This small molecule binds to this protein.
Small molecule (SMILES): CCOc1ccccc1Cn1ccnc1CCc1c(Cl)c(O)cc(O)c1C(=O)OC

Sequence of chain 1.B:
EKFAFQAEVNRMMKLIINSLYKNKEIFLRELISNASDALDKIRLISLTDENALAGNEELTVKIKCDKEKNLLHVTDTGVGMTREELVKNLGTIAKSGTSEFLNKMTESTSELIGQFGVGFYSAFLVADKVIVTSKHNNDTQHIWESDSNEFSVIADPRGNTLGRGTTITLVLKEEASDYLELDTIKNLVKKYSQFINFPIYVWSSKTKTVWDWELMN

Binding-site contacts:
Ligand atom O01 contacts residue ALA44 of chain 1.B at 3.3 Å.
Ligand atom C29 contacts residue VAL85 of chain 1.B at 3.8 Å (hydrophobic).
Ligand atom C23 contacts residue ILE99 of chain 1.B at 3.6 Å (hydrophobic).
Ligand atom C13 contacts residue ASN95 of chain 1.B at 3.1 Å.
Ligand atom C09 contacts residue MET87 of chain 1.B at 3.6 Å (hydrophobic).
Ligand atom C29 contacts residue MET87 of chain 1.B at 3.7 Å (hydrophobic).
Ligand atom C08 contacts residue MET87 of chain 1.B at 3.8 Å (hydrophobic).
Ligand atom O05 contacts residue ASN40 of chain 1.B at 3.2 Å.
Ligand atom C26 contacts residue MET87 of chain 1.B at 3.9 Å (hydrophobic).
Ligand atom O28 contacts residue ALA44 of chain 1.B at 3.8 Å.
Ligand atom C22 contacts residue VAL130 of chain 1.B at 3.6 Å (hydrophobic).
Ligand atom C25 contacts residue ASN95 of chain 1.B at 3.0 Å.
Ligand atom O30 contacts residue GLY86 of chain 1.B at 3.9 Å.
Ligand atom N12 contacts residue ASN95 of chain 1.B at 3.6 Å (h-bond).
Ligand atom C17 contacts residue GLY129 of chain 1.B at 3.8 Å.
Ligand atom C25 contacts residue LEU96 of chain 1.B at 3.9 Å (hydrophobic).
Ligand atom C14 contacts residue ASN95 of chain 1.B at 3.8 Å.
Ligand atom C06 contacts residue ASN40 of chain 1.B at 3.8 Å.
Ligand atom C27 contacts residue ALA44 of chain 1.B at 3.9 Å (hydrophobic).
Ligand atom C03 contacts residue ASP82 of chain 1.B at 3.3 Å.
Ligand atom C23 contacts residue ASN95 of chain 1.B at 3.8 Å.
Ligand atom CL7 contacts residue PHE132 of chain 1.B at 3.5 Å.
Ligand atom C04 contacts residue ASN40 of chain 1.B at 3.3 Å.
Ligand atom O01 contacts residue THR178 of chain 1.B at 3.5 Å.
Ligand atom C23 contacts residue TYR133 of chain 1.B at 3.3 Å (hydrophobic).
Ligand atom C24 contacts residue TYR133 of chain 1.B at 3.0 Å (hydrophobic).
Ligand atom C02 contacts residue ASP82 of chain 1.B at 3.3 Å.
Ligand atom CL7 contacts residue ASN40 of chain 1.B at 3.4 Å.
Ligand atom C04 contacts residue ILE180 of chain 1.B at 3.9 Å (hydrophobic).
Ligand atom O01 contacts residue ASP82 of chain 1.B at 2.4 Å (salt-bridge).
Ligand atom C27 contacts residue MET87 of chain 1.B at 3.6 Å (hydrophobic).
Ligand atom C27 contacts residue THR178 of chain 1.B at 3.9 Å.
Ligand atom C22 contacts residue GLY129 of chain 1.B at 3.6 Å.
Ligand atom O05 contacts residue ILE180 of chain 1.B at 3.6 Å.
Ligand atom C23 contacts residue VAL130 of chain 1.B at 3.6 Å (hydrophobic).
Ligand atom C18 contacts residue GLY129 of chain 1.B at 2.9 Å.
Ligand atom C24 contacts residue ASN95 of chain 1.B at 3.0 Å.
Ligand atom C03 contacts residue ASN40 of chain 1.B at 3.8 Å.
Ligand atom O30 contacts residue THR178 of chain 1.B at 2.8 Å (h-bond).
Ligand atom O30 contacts residue MET87 of chain 1.B at 3.4 Å.